This protein binds this small molecule.
Small molecule (SMILES): CC(=O)N[C@@H]1[C@@H](O)[C@H](O)[C@@H](CO)O[C@H]1O

Binding-site contacts:
Ligand atom C8 contacts residue GLU166 of chain 1.E at 3.6 Å.
Ligand atom C2 contacts residue GLU166 of chain 1.E at 4.2 Å.
Ligand atom O5 contacts residue GLU166 of chain 1.E at 4.3 Å.
Ligand atom C7 contacts residue ASN118 of chain 1.E at 3.5 Å.
Ligand atom C3 contacts residue TRP168 of chain 1.E at 4.1 Å (hydrophobic).
Ligand atom N2 contacts residue TRP168 of chain 1.E at 3.8 Å.
Ligand atom O7 contacts residue GLU166 of chain 1.E at 3.8 Å.
Ligand atom C2 contacts residue TRP168 of chain 1.E at 4.5 Å (hydrophobic).
Ligand atom C8 contacts residue VAL116 of chain 1.E at 3.1 Å (hydrophobic).
Ligand atom C4 contacts residue ASN118 of chain 1.E at 4.1 Å.
Ligand atom N2 contacts residue ASN118 of chain 1.E at 2.9 Å (h-bond).
Ligand atom O7 contacts residue HIS167 of chain 1.E at 3.8 Å.
Ligand atom C7 contacts residue VAL116 of chain 1.E at 4.5 Å (hydrophobic).
Ligand atom O7 contacts residue TRP168 of chain 1.E at 3.6 Å.
Ligand atom C7 contacts residue GLU166 of chain 1.E at 4.1 Å.
Ligand atom O5 contacts residue ASN118 of chain 1.E at 2.4 Å (h-bond).
Ligand atom C8 contacts residue TRP168 of chain 1.E at 3.6 Å (hydrophobic).
Ligand atom C2 contacts residue ASN118 of chain 1.E at 2.3 Å.
Ligand atom C1 contacts residue GLU166 of chain 1.E at 3.9 Å.
Ligand atom C8 contacts residue ASN118 of chain 1.E at 4.3 Å.
Ligand atom C1 contacts residue ASN118 of chain 1.E at 1.4 Å.
Ligand atom C7 contacts residue TRP168 of chain 1.E at 3.5 Å (hydrophobic).
Ligand atom C3 contacts residue ASN118 of chain 1.E at 3.7 Å.
Ligand atom C8 contacts residue HIS167 of chain 1.E at 3.6 Å.
Ligand atom O3 contacts residue TRP168 of chain 1.E at 3.1 Å (h-bond).
Ligand atom N2 contacts residue VAL116 of chain 1.E at 4.3 Å.
Ligand atom O7 contacts residue ASN118 of chain 1.E at 3.6 Å.
Ligand atom C7 contacts residue HIS167 of chain 1.E at 4.3 Å.
Ligand atom C5 contacts residue ASN118 of chain 1.E at 3.6 Å.
Ligand atom C8 contacts residue LEU117 of chain 1.E at 3.8 Å (hydrophobic).

Sequence of chain 1.E:
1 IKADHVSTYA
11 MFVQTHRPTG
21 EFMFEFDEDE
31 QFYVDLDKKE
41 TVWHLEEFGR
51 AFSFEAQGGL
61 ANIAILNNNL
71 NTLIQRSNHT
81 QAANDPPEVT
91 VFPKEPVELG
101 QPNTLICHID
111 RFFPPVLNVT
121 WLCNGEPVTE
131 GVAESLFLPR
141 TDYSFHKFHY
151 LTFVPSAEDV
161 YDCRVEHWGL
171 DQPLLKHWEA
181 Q